The protein below binds the small molecule below.
Small molecule (SMILES): Nc1ncnc2c1ncn2[C@@H]1O[C@H](CO[P](=O)(O)O[P](=O)(O)NP(=O)(O)O)[C@@H](O)[C@H]1O

Sequence of chain 1.A:
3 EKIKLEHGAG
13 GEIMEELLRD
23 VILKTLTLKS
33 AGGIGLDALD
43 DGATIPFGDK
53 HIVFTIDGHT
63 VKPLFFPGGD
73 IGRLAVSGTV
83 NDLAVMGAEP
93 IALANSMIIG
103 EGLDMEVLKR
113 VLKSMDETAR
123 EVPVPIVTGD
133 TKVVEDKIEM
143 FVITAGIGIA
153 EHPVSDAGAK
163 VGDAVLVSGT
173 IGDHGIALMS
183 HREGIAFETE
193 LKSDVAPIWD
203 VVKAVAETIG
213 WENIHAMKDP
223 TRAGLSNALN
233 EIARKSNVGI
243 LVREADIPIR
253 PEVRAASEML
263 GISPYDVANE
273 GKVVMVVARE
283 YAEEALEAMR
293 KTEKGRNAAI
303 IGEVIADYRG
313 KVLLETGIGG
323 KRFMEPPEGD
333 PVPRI

Sequence of chain 2.A:
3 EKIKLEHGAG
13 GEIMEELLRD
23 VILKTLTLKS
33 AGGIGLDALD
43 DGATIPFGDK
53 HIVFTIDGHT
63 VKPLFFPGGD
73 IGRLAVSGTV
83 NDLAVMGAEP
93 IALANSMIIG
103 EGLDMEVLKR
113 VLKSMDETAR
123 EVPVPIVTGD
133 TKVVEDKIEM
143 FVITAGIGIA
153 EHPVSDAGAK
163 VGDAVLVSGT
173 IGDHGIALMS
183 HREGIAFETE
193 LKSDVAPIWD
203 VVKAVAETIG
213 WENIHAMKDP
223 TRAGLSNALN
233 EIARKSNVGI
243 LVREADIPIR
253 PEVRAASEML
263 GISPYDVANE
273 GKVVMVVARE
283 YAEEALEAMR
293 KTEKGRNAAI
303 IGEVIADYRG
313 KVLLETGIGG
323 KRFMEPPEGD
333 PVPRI

Binding-site contacts:
Ligand atom N7 contacts residue THR133 of chain 2.A at 2.8 Å (h-bond).
Ligand atom O2A contacts residue ASP132 of chain 2.A at 2.8 Å (salt-bridge).
Ligand atom C2' contacts residue GLY131 of chain 2.A at 3.2 Å.
Ligand atom PB contacts residue MG1 of chain 1.E at 3.3 Å.
Ligand atom N3B contacts residue THR223 of chain 1.A at 3.2 Å (h-bond).
Ligand atom N7 contacts residue ASP132 of chain 2.A at 3.2 Å.
Ligand atom O3' contacts residue LEU41 of chain 1.A at 3.1 Å.
Ligand atom O2' contacts residue THR130 of chain 2.A at 3.1 Å (h-bond).
Ligand atom O2B contacts residue MG1 of chain 1.E at 1.9 Å.
Ligand atom O1B contacts residue MG1 of chain 1.D at 2.3 Å.
Ligand atom O2B contacts residue ASP84 of chain 1.A at 3.0 Å (salt-bridge).
Ligand atom O3G contacts residue ASP59 of chain 1.A at 3.1 Å (salt-bridge).
Ligand atom O3G contacts residue THR223 of chain 1.A at 3.4 Å (h-bond).
Ligand atom O2A contacts residue MG1 of chain 1.C at 2.0 Å.
Ligand atom O1G contacts residue ASP132 of chain 2.A at 3.1 Å (salt-bridge).
Ligand atom O2G contacts residue THR223 of chain 1.A at 3.3 Å (h-bond).
Ligand atom N6 contacts residue THR133 of chain 2.A at 3.0 Å (h-bond).
Ligand atom C3' contacts residue ASP42 of chain 1.A at 3.2 Å.
Ligand atom O1B contacts residue ASP84 of chain 1.A at 3.0 Å (salt-bridge).
Ligand atom O1G contacts residue ARG224 of chain 1.A at 2.8 Å (salt-bridge).
Ligand atom PB contacts residue MG1 of chain 1.D at 3.2 Å.
Ligand atom PG contacts residue MG1 of chain 1.D at 3.1 Å.
Ligand atom O1B contacts residue ASP59 of chain 1.A at 3.1 Å (salt-bridge).
Ligand atom PB contacts residue MG1 of chain 1.C at 3.3 Å.
Ligand atom O2B contacts residue ASP43 of chain 1.A at 3.0 Å (salt-bridge).
Ligand atom O3G contacts residue QCS338 of chain 1.A at 3.3 Å (h-bond).
Ligand atom O2G contacts residue ARG224 of chain 1.A at 3.0 Å (salt-bridge).
Ligand atom O3' contacts residue ASP42 of chain 1.A at 2.6 Å (salt-bridge).
Ligand atom PA contacts residue MG1 of chain 1.C at 3.2 Å.
Ligand atom N6 contacts residue ASP132 of chain 2.A at 3.3 Å (salt-bridge).
Ligand atom O2' contacts residue GLY131 of chain 2.A at 2.8 Å (h-bond).
Ligand atom N3 contacts residue LEU38 of chain 1.A at 3.2 Å.
Ligand atom O1B contacts residue MG1 of chain 1.C at 2.4 Å.
Ligand atom O4' contacts residue LEU20 of chain 1.A at 3.4 Å.
Ligand atom O3G contacts residue MG1 of chain 1.D at 2.0 Å.
Ligand atom O1G contacts residue MG1 of chain 1.C at 2.0 Å.
Ligand atom PG contacts residue MG1 of chain 1.C at 3.2 Å.
Ligand atom C5 contacts residue ASP132 of chain 2.A at 3.4 Å.
Ligand atom N1 contacts residue ASN97 of chain 2.A at 3.0 Å (h-bond).
Ligand atom O1G contacts residue ASP59 of chain 1.A at 3.1 Å (salt-bridge).